Binding-site contacts:
Ligand atom C1 contacts residue VAL314 of chain 4.H at 4.4 Å (hydrophobic).
Ligand atom C1 contacts residue ASN315 of chain 4.H at 1.4 Å.
Ligand atom O5 contacts residue ASN315 of chain 4.H at 2.4 Å (h-bond).
Ligand atom N2 contacts residue ASN315 of chain 4.H at 2.8 Å (h-bond).
Ligand atom O5 contacts residue VAL314 of chain 4.H at 3.8 Å.
Ligand atom C5 contacts residue ASN315 of chain 4.H at 3.7 Å.
Ligand atom C3 contacts residue ASN315 of chain 4.H at 3.8 Å.
Ligand atom C6 contacts residue ASN315 of chain 4.H at 4.5 Å.
Ligand atom C8 contacts residue ILE281 of chain 4.H at 4.5 Å (hydrophobic).
Ligand atom C2 contacts residue ASN315 of chain 4.H at 2.5 Å.
Ligand atom C8 contacts residue ASN315 of chain 4.H at 3.5 Å.
Ligand atom O5 contacts residue THR313 of chain 4.H at 4.3 Å.
Ligand atom C4 contacts residue ASN315 of chain 4.H at 4.3 Å.
Ligand atom O7 contacts residue ASN315 of chain 4.H at 4.2 Å.
Ligand atom C7 contacts residue ASN315 of chain 4.H at 3.3 Å.
Ligand atom C6 contacts residue THR313 of chain 4.H at 4.5 Å.

A protein and the small-molecule ligand that binds it are described below.
Small molecule (SMILES): CC(=O)N[C@@H]1[C@@H](O)[C@H](O)[C@@H](CO)O[C@H]1O

Sequence of chain 4.H:
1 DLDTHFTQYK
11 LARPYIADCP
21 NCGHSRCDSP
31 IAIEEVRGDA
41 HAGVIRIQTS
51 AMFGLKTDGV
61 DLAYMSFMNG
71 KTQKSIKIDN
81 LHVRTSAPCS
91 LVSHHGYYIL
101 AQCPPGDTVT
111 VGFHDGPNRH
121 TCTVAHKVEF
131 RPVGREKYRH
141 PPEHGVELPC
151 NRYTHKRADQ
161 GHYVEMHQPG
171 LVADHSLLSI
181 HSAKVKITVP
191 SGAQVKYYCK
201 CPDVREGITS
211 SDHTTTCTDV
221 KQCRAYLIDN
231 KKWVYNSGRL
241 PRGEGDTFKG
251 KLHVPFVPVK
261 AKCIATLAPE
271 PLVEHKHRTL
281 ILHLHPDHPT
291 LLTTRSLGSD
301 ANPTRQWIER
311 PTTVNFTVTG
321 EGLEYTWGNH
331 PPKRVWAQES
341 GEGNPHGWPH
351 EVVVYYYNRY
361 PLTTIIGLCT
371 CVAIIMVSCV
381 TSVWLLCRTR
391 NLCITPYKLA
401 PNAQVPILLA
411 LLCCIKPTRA